This small molecule binds to this protein.
Small molecule (SMILES): CC(=O)N[C@@H]1[C@@H](O)[C@H](O)[C@@H](CO)O[C@H]1O

Binding-site contacts:
Ligand atom O7 contacts residue ASN49 of chain 1.A at 4.3 Å.
Ligand atom C2 contacts residue ASN49 of chain 1.A at 2.7 Å.
Ligand atom N2 contacts residue TYR50 of chain 1.A at 4.3 Å.
Ligand atom C1 contacts residue TYR50 of chain 1.A at 3.8 Å (hydrophobic).
Ligand atom C3 contacts residue ASN49 of chain 1.A at 3.9 Å.
Ligand atom C6 contacts residue ASN49 of chain 1.A at 4.1 Å.
Ligand atom N2 contacts residue ASN49 of chain 1.A at 3.1 Å (h-bond).
Ligand atom C5 contacts residue ASN49 of chain 1.A at 3.6 Å.
Ligand atom C4 contacts residue ASN49 of chain 1.A at 4.3 Å.
Ligand atom O5 contacts residue ASN49 of chain 1.A at 2.4 Å (h-bond).
Ligand atom O5 contacts residue TYR50 of chain 1.A at 4.5 Å.
Ligand atom C1 contacts residue ASN49 of chain 1.A at 1.4 Å.
Ligand atom C7 contacts residue ASN49 of chain 1.A at 3.9 Å.

Sequence of chain 1.A:
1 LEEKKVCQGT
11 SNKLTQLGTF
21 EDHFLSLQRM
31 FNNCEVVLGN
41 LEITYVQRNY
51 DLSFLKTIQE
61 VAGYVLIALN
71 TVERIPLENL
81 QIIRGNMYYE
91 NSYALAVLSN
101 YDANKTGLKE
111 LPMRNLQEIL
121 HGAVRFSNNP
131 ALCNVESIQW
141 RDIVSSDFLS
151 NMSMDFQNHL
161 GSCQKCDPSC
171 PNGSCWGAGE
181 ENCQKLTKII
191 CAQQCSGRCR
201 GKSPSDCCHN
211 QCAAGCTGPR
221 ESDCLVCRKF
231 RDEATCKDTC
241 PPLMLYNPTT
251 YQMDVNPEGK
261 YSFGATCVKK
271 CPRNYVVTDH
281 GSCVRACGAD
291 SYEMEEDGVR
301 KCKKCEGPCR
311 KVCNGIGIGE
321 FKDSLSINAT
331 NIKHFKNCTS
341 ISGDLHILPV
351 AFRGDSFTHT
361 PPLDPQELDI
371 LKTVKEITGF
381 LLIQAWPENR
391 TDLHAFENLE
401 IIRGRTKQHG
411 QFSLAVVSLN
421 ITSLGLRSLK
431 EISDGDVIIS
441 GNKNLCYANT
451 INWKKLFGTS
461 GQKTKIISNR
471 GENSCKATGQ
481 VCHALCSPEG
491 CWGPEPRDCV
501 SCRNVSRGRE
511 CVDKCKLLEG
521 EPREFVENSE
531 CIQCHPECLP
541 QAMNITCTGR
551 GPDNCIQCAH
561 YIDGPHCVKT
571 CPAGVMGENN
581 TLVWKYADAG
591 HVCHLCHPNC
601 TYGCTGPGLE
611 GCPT